This protein binds this small molecule.
Small molecule (SMILES): CC(=O)N[C@H]1[C@H](O[C@H]2[C@H](O)[C@@H](NC(C)=O)CO[C@@H]2CO)O[C@H](CO)[C@@H](O)[C@@H]1O

Sequence of chain 1.K:
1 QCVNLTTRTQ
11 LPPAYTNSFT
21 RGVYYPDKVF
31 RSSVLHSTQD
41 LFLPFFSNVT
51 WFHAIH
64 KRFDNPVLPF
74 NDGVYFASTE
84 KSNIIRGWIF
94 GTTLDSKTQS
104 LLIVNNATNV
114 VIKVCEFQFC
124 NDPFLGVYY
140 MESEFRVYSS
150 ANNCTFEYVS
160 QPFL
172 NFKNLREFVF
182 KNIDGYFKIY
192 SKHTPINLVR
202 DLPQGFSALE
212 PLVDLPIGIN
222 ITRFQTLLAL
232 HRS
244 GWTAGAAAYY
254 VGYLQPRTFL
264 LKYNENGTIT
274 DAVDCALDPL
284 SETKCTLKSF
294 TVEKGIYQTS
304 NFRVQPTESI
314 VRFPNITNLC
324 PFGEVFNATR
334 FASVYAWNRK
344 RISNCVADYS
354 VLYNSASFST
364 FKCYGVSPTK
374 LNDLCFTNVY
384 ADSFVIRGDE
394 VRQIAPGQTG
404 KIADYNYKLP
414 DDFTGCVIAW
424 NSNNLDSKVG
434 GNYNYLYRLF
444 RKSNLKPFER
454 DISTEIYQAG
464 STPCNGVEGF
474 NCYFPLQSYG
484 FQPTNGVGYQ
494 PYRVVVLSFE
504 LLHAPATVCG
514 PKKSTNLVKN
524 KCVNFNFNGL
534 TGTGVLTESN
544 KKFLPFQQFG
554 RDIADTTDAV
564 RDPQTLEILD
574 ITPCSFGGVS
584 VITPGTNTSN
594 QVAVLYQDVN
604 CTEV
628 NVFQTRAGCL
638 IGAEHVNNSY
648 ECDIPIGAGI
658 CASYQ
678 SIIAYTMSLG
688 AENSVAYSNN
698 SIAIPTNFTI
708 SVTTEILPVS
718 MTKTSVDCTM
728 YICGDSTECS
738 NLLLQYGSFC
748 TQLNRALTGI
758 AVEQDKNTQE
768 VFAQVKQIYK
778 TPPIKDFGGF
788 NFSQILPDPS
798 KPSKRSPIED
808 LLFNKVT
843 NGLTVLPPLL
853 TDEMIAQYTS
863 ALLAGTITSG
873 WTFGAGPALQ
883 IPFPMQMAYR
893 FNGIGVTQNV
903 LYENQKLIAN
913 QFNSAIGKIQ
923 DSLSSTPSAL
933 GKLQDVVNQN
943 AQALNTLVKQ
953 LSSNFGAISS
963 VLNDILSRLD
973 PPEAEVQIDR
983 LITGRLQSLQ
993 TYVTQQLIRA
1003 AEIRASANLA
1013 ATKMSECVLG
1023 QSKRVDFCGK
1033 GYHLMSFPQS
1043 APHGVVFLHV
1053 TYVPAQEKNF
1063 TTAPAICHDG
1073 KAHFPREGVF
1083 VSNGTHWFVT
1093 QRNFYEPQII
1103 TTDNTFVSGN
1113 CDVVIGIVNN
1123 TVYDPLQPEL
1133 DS

Binding-site contacts:
Ligand atom C8 contacts residue PHE329 of chain 1.K at 4.4 Å (hydrophobic).
Ligand atom C8 contacts residue PHE325 of chain 1.K at 4.1 Å (hydrophobic).
Ligand atom O7 contacts residue ASN330 of chain 1.K at 3.5 Å (h-bond).
Ligand atom C7 contacts residue GLY326 of chain 1.K at 3.9 Å.
Ligand atom C7 contacts residue ASN330 of chain 1.K at 3.4 Å.
Ligand atom N2 contacts residue ASN330 of chain 1.K at 2.9 Å (h-bond).
Ligand atom C2 contacts residue ASN330 of chain 1.K at 2.5 Å.
Ligand atom C3 contacts residue ASN330 of chain 1.K at 3.8 Å.
Ligand atom C5 contacts residue ASN330 of chain 1.K at 3.7 Å.
Ligand atom O7 contacts residue GLY326 of chain 1.K at 3.6 Å.
Ligand atom C1 contacts residue ASN330 of chain 1.K at 1.4 Å.
Ligand atom C8 contacts residue GLY326 of chain 1.K at 3.8 Å.
Ligand atom C4 contacts residue ASN330 of chain 1.K at 4.2 Å.
Ligand atom O5 contacts residue ASN330 of chain 1.K at 2.4 Å (h-bond).